Binding-site contacts:
Ligand atom O2 contacts residue TYR361 of chain 1.A at 3.9 Å.
Ligand atom O3 contacts residue TYR197 of chain 1.A at 3.8 Å.
Ligand atom C3 contacts residue ASP128 of chain 1.A at 3.7 Å.
Ligand atom C3 contacts residue TYR197 of chain 1.A at 3.6 Å (hydrophobic).
Ligand atom O1 contacts residue LEU320 of chain 1.A at 3.8 Å.
Ligand atom O3 contacts residue ASP128 of chain 1.A at 2.7 Å (salt-bridge).
Ligand atom O4 contacts residue TYR197 of chain 1.A at 3.9 Å.
Ligand atom C5 contacts residue TRP112 of chain 1.A at 3.6 Å (hydrophobic).
Ligand atom O1 contacts residue HIS321 of chain 1.A at 2.7 Å (h-bond).
Ligand atom C5 contacts residue PRO125 of chain 1.A at 3.6 Å (hydrophobic).
Ligand atom C1 contacts residue HIS321 of chain 1.A at 3.5 Å.
Ligand atom C4 contacts residue TRP112 of chain 1.A at 3.9 Å (hydrophobic).
Ligand atom C1 contacts residue TYR361 of chain 1.A at 3.9 Å (hydrophobic).
Ligand atom O5 contacts residue ARG68 of chain 1.A at 3.2 Å (salt-bridge).
Ligand atom O4 contacts residue ILE187 of chain 1.A at 3.9 Å.
Ligand atom C1 contacts residue TRP112 of chain 1.A at 3.8 Å (hydrophobic).
Ligand atom C3 contacts residue TRP112 of chain 1.A at 4.0 Å (hydrophobic).
Ligand atom C3 contacts residue ASP61 of chain 1.A at 3.8 Å.
Ligand atom C3 contacts residue ARG68 of chain 1.A at 4.0 Å.
Ligand atom C5 contacts residue ARG68 of chain 1.A at 3.6 Å.
Ligand atom C5 contacts residue ASP265 of chain 1.A at 3.6 Å.
Ligand atom O2 contacts residue ALA70 of chain 1.A at 3.8 Å.
Ligand atom O2 contacts residue HIS256 of chain 1.A at 3.2 Å.
Ligand atom O2 contacts residue ASP61 of chain 1.A at 2.8 Å (salt-bridge).
Ligand atom O5 contacts residue ALA126 of chain 1.A at 3.5 Å.
Ligand atom O5 contacts residue SER264 of chain 1.A at 3.7 Å.
Ligand atom C5 contacts residue ARG68 of chain 1.A at 3.9 Å.
Ligand atom O3 contacts residue ASP61 of chain 1.A at 2.9 Å (salt-bridge).
Ligand atom O3 contacts residue ALA126 of chain 1.A at 3.1 Å.
Ligand atom C2 contacts residue ASP61 of chain 1.A at 3.5 Å.
Ligand atom O2 contacts residue ASN64 of chain 1.A at 3.8 Å.
Ligand atom C4 contacts residue ILE187 of chain 1.A at 3.7 Å (hydrophobic).
Ligand atom O2 contacts residue TRP112 of chain 1.A at 3.9 Å.
Ligand atom O3 contacts residue ARG68 of chain 1.A at 3.0 Å (salt-bridge).
Ligand atom C4 contacts residue TRP112 of chain 1.A at 3.9 Å (hydrophobic).
Ligand atom O3 contacts residue TYR360 of chain 1.A at 3.8 Å.
Ligand atom O2 contacts residue TYR360 of chain 1.A at 3.7 Å.
Ligand atom C2 contacts residue ASP128 of chain 1.A at 3.7 Å.
Ligand atom O5 contacts residue ARG68 of chain 1.A at 3.3 Å (salt-bridge).
Ligand atom O2 contacts residue ASP128 of chain 1.A at 2.7 Å (salt-bridge).

This small molecule binds to this protein.
Small molecule (SMILES): OC[C@@H]1O[C@@H](O[C@H]2[C@H](O[C@@H]3CO[C@@H](O[C@@H]4CO[C@@H](O)[C@H](O)[C@H]4O)[C@H](O)[C@H]3O)OC[C@@H](O)[C@@H]2O)[C@H](O)[C@H]1O

Sequence of chain 1.A:
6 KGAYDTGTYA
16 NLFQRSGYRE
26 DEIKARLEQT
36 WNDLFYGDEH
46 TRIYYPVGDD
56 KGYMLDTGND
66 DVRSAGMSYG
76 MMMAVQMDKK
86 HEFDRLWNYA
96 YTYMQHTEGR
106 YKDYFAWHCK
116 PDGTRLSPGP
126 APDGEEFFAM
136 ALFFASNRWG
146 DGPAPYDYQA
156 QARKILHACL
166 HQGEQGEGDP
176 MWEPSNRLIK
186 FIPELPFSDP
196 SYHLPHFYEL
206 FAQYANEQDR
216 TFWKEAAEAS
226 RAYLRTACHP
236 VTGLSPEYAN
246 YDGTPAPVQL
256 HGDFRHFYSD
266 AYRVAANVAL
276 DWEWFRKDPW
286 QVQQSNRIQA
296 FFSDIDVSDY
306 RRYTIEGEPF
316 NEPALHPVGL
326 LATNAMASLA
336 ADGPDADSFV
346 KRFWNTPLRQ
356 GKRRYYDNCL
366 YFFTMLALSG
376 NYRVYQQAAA